This small molecule binds to this protein.
Small molecule (SMILES): Cc1cc(CCCCCCCOc2ccc(C3=N[C@@H](C)CO3)cc2)on1

Sequence of chain 52.A:
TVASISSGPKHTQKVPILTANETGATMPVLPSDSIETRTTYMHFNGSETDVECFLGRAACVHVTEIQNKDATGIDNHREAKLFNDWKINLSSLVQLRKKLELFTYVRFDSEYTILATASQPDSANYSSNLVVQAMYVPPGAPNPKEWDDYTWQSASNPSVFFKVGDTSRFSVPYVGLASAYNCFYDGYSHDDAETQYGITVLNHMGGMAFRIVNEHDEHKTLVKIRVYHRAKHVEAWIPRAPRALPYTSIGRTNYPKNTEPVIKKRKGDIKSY

Sequence of chain 52.C:
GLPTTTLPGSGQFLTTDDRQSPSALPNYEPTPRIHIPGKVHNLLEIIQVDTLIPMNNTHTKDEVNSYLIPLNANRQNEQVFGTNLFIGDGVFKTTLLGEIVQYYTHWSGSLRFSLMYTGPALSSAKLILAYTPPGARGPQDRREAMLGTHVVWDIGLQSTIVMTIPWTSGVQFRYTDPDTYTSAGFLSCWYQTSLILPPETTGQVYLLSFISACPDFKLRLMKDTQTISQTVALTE

Binding-site contacts:
Ligand atom C4B contacts residue LEU106 of chain 52.A at 3.7 Å (hydrophobic).
Ligand atom C31 contacts residue PRO174 of chain 52.A at 3.4 Å (hydrophobic).
Ligand atom C31 contacts residue ALA150 of chain 52.A at 3.5 Å (hydrophobic).
Ligand atom CM1 contacts residue SER107 of chain 52.A at 3.9 Å.
Ligand atom C5C contacts residue ILE104 of chain 52.A at 3.8 Å (hydrophobic).
Ligand atom C3C contacts residue VAL188 of chain 52.A at 3.3 Å (hydrophobic).
Ligand atom C7C contacts residue TYR128 of chain 52.A at 3.6 Å (hydrophobic).
Ligand atom C31 contacts residue VAL176 of chain 52.A at 3.3 Å (hydrophobic).
Ligand atom O1 contacts residue ALA24 of chain 52.C at 3.6 Å.
Ligand atom C7C contacts residue TYR197 of chain 52.A at 3.8 Å (hydrophobic).
Ligand atom C4C contacts residue TYR152 of chain 52.A at 3.8 Å (hydrophobic).
Ligand atom C31 contacts residue SER175 of chain 52.A at 3.6 Å.
Ligand atom C5 contacts residue PHE186 of chain 52.A at 3.5 Å (hydrophobic).
Ligand atom C2C contacts residue VAL188 of chain 52.A at 3.2 Å (hydrophobic).
Ligand atom N3A contacts residue ASN219 of chain 52.A at 3.0 Å (h-bond).
Ligand atom C5C contacts residue TYR128 of chain 52.A at 3.5 Å (hydrophobic).
Ligand atom C3C contacts residue TYR128 of chain 52.A at 3.9 Å (hydrophobic).
Ligand atom C2B contacts residue MET221 of chain 52.A at 3.5 Å (hydrophobic).
Ligand atom C4 contacts residue MET224 of chain 52.A at 3.8 Å (hydrophobic).
Ligand atom C5B contacts residue LEU106 of chain 52.A at 3.5 Å (hydrophobic).
Ligand atom C6B contacts residue LEU106 of chain 52.A at 3.9 Å (hydrophobic).
Ligand atom C4 contacts residue TYR152 of chain 52.A at 3.9 Å (hydrophobic).
Ligand atom C1B contacts residue MET221 of chain 52.A at 3.8 Å (hydrophobic).
Ligand atom N2 contacts residue PHE186 of chain 52.A at 3.7 Å.
Ligand atom N2 contacts residue ALA24 of chain 52.C at 3.4 Å.
Ligand atom C6B contacts residue TYR197 of chain 52.A at 3.6 Å (hydrophobic).
Ligand atom C6C contacts residue MET221 of chain 52.A at 3.7 Å (hydrophobic).
Ligand atom O1B contacts residue TYR128 of chain 52.A at 3.9 Å.
Ligand atom C3B contacts residue MET221 of chain 52.A at 3.8 Å (hydrophobic).
Ligand atom C4A contacts residue ASN219 of chain 52.A at 3.5 Å.
Ligand atom O1 contacts residue VAL188 of chain 52.A at 3.8 Å.
Ligand atom O1 contacts residue TYR152 of chain 52.A at 3.9 Å.
Ligand atom C6C contacts residue VAL191 of chain 52.A at 3.2 Å (hydrophobic).
Ligand atom C4 contacts residue PHE186 of chain 52.A at 3.6 Å (hydrophobic).
Ligand atom C3 contacts residue PHE186 of chain 52.A at 3.8 Å (hydrophobic).
Ligand atom O1 contacts residue PHE186 of chain 52.A at 3.5 Å.
Ligand atom C5 contacts residue TYR152 of chain 52.A at 3.8 Å (hydrophobic).
Ligand atom C5B contacts residue TYR197 of chain 52.A at 3.7 Å (hydrophobic).
Ligand atom C3 contacts residue PRO174 of chain 52.A at 3.8 Å (hydrophobic).
Ligand atom O1B contacts residue MET221 of chain 52.A at 3.4 Å.